The small molecule below binds the protein below.
Small molecule (SMILES): Cc1c(Oc2nc(N)ns2)cc2c(c1C)[C@@H](CC(=O)O)OB2O

Sequence of chain 1.A:
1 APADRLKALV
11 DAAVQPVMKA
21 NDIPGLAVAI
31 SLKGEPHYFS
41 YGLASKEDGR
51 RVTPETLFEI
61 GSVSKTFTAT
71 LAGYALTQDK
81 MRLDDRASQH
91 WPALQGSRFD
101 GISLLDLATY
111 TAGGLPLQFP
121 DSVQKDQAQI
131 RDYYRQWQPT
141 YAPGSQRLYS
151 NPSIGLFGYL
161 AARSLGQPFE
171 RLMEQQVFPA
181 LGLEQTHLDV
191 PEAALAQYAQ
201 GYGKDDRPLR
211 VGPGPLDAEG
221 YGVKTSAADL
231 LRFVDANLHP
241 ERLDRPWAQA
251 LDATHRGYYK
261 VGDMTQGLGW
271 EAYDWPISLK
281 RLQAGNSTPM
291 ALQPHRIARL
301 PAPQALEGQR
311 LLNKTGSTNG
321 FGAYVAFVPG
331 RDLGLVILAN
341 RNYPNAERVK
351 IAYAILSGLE

Binding-site contacts:
Ligand atom B contacts residue SER62 of chain 1.A at 1.5 Å.
Ligand atom C contacts residue SER62 of chain 1.A at 2.5 Å.
Ligand atom O contacts residue SER62 of chain 1.A at 2.3 Å (h-bond).
Ligand atom N contacts residue GLN118 of chain 1.A at 3.5 Å (h-bond).
Ligand atom C1 contacts residue SER62 of chain 1.A at 3.4 Å.
Ligand atom C3 contacts residue ASN151 of chain 1.A at 4.0 Å.
Ligand atom O1 contacts residue ASN345 of chain 1.A at 3.6 Å (h-bond).
Ligand atom C10 contacts residue LEU117 of chain 1.A at 3.9 Å (hydrophobic).
Ligand atom O4 contacts residue SER62 of chain 1.A at 2.3 Å (h-bond).
Ligand atom C7 contacts residue SER317 of chain 1.A at 3.7 Å.
Ligand atom C11 contacts residue GLN118 of chain 1.A at 4.0 Å.
Ligand atom O2 contacts residue GLY316 of chain 1.A at 3.3 Å.
Ligand atom O3 contacts residue ASN151 of chain 1.A at 3.4 Å (h-bond).
Ligand atom C1 contacts residue ASN151 of chain 1.A at 3.5 Å.
Ligand atom C6 contacts residue TYR149 of chain 1.A at 3.6 Å (hydrophobic).
Ligand atom N contacts residue TYR221 of chain 1.A at 3.8 Å.
Ligand atom C8 contacts residue SER317 of chain 1.A at 3.5 Å.
Ligand atom O3 contacts residue GLN118 of chain 1.A at 3.9 Å.
Ligand atom C5 contacts residue TYR149 of chain 1.A at 3.9 Å (hydrophobic).
Ligand atom C12 contacts residue TYR221 of chain 1.A at 3.6 Å (hydrophobic).
Ligand atom O2 contacts residue SER317 of chain 1.A at 2.6 Å (h-bond).
Ligand atom O2 contacts residue ARG348 of chain 1.A at 3.7 Å.
Ligand atom N1 contacts residue TYR221 of chain 1.A at 3.7 Å.
Ligand atom C contacts residue TYR149 of chain 1.A at 4.0 Å (hydrophobic).
Ligand atom O contacts residue TYR149 of chain 1.A at 2.7 Å (h-bond).
Ligand atom C6 contacts residue SER62 of chain 1.A at 3.5 Å.
Ligand atom O1 contacts residue THR315 of chain 1.A at 2.7 Å (h-bond).
Ligand atom O2 contacts residue THR315 of chain 1.A at 3.5 Å (h-bond).
Ligand atom C5 contacts residue SER62 of chain 1.A at 3.6 Å.
Ligand atom C10 contacts residue GLN118 of chain 1.A at 3.8 Å.
Ligand atom S contacts residue SER317 of chain 1.A at 3.5 Å (h-bond).
Ligand atom C2 contacts residue ASN151 of chain 1.A at 3.4 Å.
Ligand atom N2 contacts residue TYR221 of chain 1.A at 3.5 Å (h-bond).
Ligand atom B contacts residue TYR149 of chain 1.A at 3.4 Å.
Ligand atom O4 contacts residue GLY316 of chain 1.A at 3.6 Å.
Ligand atom B contacts residue SER317 of chain 1.A at 4.0 Å.
Ligand atom O2 contacts residue ASN345 of chain 1.A at 3.7 Å.
Ligand atom C8 contacts residue THR315 of chain 1.A at 3.5 Å.
Ligand atom O4 contacts residue SER317 of chain 1.A at 2.8 Å (h-bond).
Ligand atom O4 contacts residue GLY61 of chain 1.A at 3.7 Å.